Sequence of chain 1.H:
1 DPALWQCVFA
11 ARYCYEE

A protein and the small-molecule ligand that binds it are described below.
Small molecule (SMILES): CC(=O)Nc1ccc(NC(C)=O)cc1

Binding-site contacts:
Ligand atom NB contacts residue CYS14 of chain 1.H at 3.7 Å.
Ligand atom NB contacts residue ALA10 of chain 1.H at 3.8 Å.
Ligand atom OB contacts residue CYS7 of chain 1.H at 3.1 Å (h-bond).
Ligand atom CC contacts residue ALA10 of chain 1.H at 4.0 Å (hydrophobic).
Ligand atom NA contacts residue CYS7 of chain 1.H at 3.7 Å.
Ligand atom CE contacts residue CYS7 of chain 1.H at 4.3 Å (hydrophobic).
Ligand atom CJ contacts residue CYS14 of chain 1.H at 2.7 Å (hydrophobic).
Ligand atom CF contacts residue CYS7 of chain 1.H at 4.0 Å (hydrophobic).
Ligand atom CH contacts residue CYS7 of chain 1.H at 1.8 Å (hydrophobic).
Ligand atom CJ contacts residue ALA10 of chain 1.H at 4.3 Å (hydrophobic).
Ligand atom CG contacts residue CYS7 of chain 1.H at 2.7 Å (hydrophobic).
Ligand atom OA contacts residue CYS14 of chain 1.H at 3.1 Å (h-bond).
Ligand atom CK contacts residue CYS14 of chain 1.H at 1.8 Å (hydrophobic).
Ligand atom CE contacts residue ALA10 of chain 1.H at 3.6 Å (hydrophobic).
Ligand atom CB contacts residue ALA11 of chain 1.H at 4.4 Å (hydrophobic).
Ligand atom CD contacts residue ALA10 of chain 1.H at 3.5 Å (hydrophobic).